Binding-site contacts:
Ligand atom N6 contacts residue GLY111 of chain 1.A at 3.1 Å (h-bond).
Ligand atom O4 contacts residue ASN112 of chain 1.A at 3.4 Å (h-bond).
Ligand atom C11 contacts residue LEU160 of chain 1.A at 3.2 Å (hydrophobic).
Ligand atom C17 contacts residue ILE169 of chain 1.A at 3.6 Å (hydrophobic).
Ligand atom C6 contacts residue ILE169 of chain 1.A at 3.5 Å (hydrophobic).
Ligand atom C28 contacts residue ILE37 of chain 1.A at 3.4 Å (hydrophobic).
Ligand atom N3 contacts residue ILE37 of chain 1.A at 3.6 Å.
Ligand atom N4 contacts residue ILE37 of chain 1.A at 3.6 Å.
Ligand atom C24 contacts residue ASP114 of chain 1.A at 3.7 Å.
Ligand atom C20 contacts residue ILE37 of chain 1.A at 3.8 Å (hydrophobic).
Ligand atom C28 contacts residue GLN47 of chain 1.A at 3.6 Å.
Ligand atom N2 contacts residue LEU160 of chain 1.A at 3.4 Å.
Ligand atom N1 contacts residue LYS59 of chain 1.A at 3.2 Å (salt-bridge).
Ligand atom N2 contacts residue GLU109 of chain 1.A at 2.7 Å (salt-bridge).
Ligand atom C22 contacts residue ASN112 of chain 1.A at 3.4 Å.
Ligand atom C12 contacts residue LEU160 of chain 1.A at 3.6 Å (hydrophobic).
Ligand atom C11 contacts residue ALA57 of chain 1.A at 3.6 Å (hydrophobic).
Ligand atom C10 contacts residue ALA57 of chain 1.A at 3.6 Å (hydrophobic).
Ligand atom N1 contacts residue ILE169 of chain 1.A at 3.4 Å (h-bond).
Ligand atom C6 contacts residue MET108 of chain 1.A at 3.6 Å (hydrophobic).
Ligand atom O4 contacts residue GLY111 of chain 1.A at 3.1 Å (h-bond).
Ligand atom C21 contacts residue ASN112 of chain 1.A at 3.4 Å.
Ligand atom N6 contacts residue LEU160 of chain 1.A at 3.4 Å.
Ligand atom N4 contacts residue GLY111 of chain 1.A at 3.1 Å (h-bond).
Ligand atom C19 contacts residue ILE37 of chain 1.A at 3.6 Å (hydrophobic).
Ligand atom C10 contacts residue GLU109 of chain 1.A at 3.4 Å.
Ligand atom C3 contacts residue ILE169 of chain 1.A at 3.8 Å (hydrophobic).
Ligand atom C7 contacts residue ILE169 of chain 1.A at 3.7 Å (hydrophobic).
Ligand atom N2 contacts residue ALA57 of chain 1.A at 3.2 Å.
Ligand atom C27 contacts residue SER117 of chain 1.A at 3.6 Å.
Ligand atom C7 contacts residue MET108 of chain 1.A at 3.4 Å (hydrophobic).
Ligand atom C2 contacts residue ILE169 of chain 1.A at 2.8 Å (hydrophobic).
Ligand atom C19 contacts residue LEU160 of chain 1.A at 3.7 Å (hydrophobic).
Ligand atom C20 contacts residue GLY111 of chain 1.A at 3.7 Å.
Ligand atom C8 contacts residue MET108 of chain 1.A at 3.7 Å (hydrophobic).
Ligand atom N5 contacts residue ASP114 of chain 1.A at 3.7 Å.
Ligand atom C21 contacts residue GLY111 of chain 1.A at 3.7 Å.
Ligand atom C1 contacts residue ILE169 of chain 1.A at 3.1 Å (hydrophobic).
Ligand atom O1 contacts residue ILE169 of chain 1.A at 3.0 Å (h-bond).
Ligand atom O1 contacts residue MET108 of chain 1.A at 3.7 Å.

Sequence of chain 1.A:
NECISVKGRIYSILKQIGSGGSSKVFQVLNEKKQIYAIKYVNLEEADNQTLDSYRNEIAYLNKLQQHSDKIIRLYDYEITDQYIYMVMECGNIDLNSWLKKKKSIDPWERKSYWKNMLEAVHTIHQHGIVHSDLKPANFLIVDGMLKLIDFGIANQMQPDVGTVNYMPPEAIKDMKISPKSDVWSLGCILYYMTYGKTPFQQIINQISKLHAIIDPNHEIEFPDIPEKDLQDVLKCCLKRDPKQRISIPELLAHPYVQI

The protein below binds the small molecule below.
Small molecule (SMILES): CNC(=O)c1ccc(Nc2nc(OC3CCCC3)c3c(-c4ccc5nc(C)oc5c4)c[nH]c3n2)c(OC)c1